This protein binds this small molecule.
Small molecule (SMILES): CC(=O)N[C@H]1[C@H](O[C@H]2[C@H](O)[C@@H](NC(C)=O)CO[C@@H]2CO)O[C@H](CO)[C@@H](O[C@@H]2O[C@H](CO)[C@@H](O)[C@H](O[C@H]3O[C@H](CO)[C@@H](O)[C@H](O)[C@@H]3O)[C@@H]2O)[C@@H]1O

Binding-site contacts:
Ligand atom C3 contacts residue ASN458 of chain 1.A at 3.8 Å.
Ligand atom C4 contacts residue ARG476 of chain 1.A at 4.3 Å.
Ligand atom C1 contacts residue THR460 of chain 1.A at 3.9 Å.
Ligand atom C7 contacts residue ASN474 of chain 1.A at 4.4 Å.
Ligand atom O6 contacts residue CYS472 of chain 1.A at 3.2 Å (h-bond).
Ligand atom O6 contacts residue CYS461 of chain 1.A at 3.2 Å (h-bond).
Ligand atom C2 contacts residue GLU448 of chain 1.A at 4.3 Å.
Ligand atom C4 contacts residue ASN458 of chain 1.A at 4.2 Å.
Ligand atom C5 contacts residue ASN458 of chain 1.A at 3.6 Å.
Ligand atom C6 contacts residue CYS472 of chain 1.A at 3.2 Å (hydrophobic).
Ligand atom O2 contacts residue TYR450 of chain 1.A at 3.4 Å.
Ligand atom C6 contacts residue PRO451 of chain 1.A at 4.2 Å (hydrophobic).
Ligand atom O5 contacts residue ASN458 of chain 1.A at 2.3 Å (h-bond).
Ligand atom O6 contacts residue PRO451 of chain 1.A at 3.5 Å.
Ligand atom O5 contacts residue THR460 of chain 1.A at 4.4 Å.
Ligand atom C6 contacts residue CYS461 of chain 1.A at 3.9 Å (hydrophobic).
Ligand atom O7 contacts residue ASN458 of chain 1.A at 2.8 Å (h-bond).
Ligand atom O7 contacts residue CYS461 of chain 1.A at 4.4 Å.
Ligand atom O4 contacts residue ARG476 of chain 1.A at 4.2 Å.
Ligand atom O7 contacts residue CYS472 of chain 1.A at 4.2 Å.
Ligand atom O2 contacts residue TYR450 of chain 1.A at 3.1 Å.
Ligand atom O6 contacts residue THR460 of chain 1.A at 4.4 Å.
Ligand atom O3 contacts residue GLU448 of chain 1.A at 3.4 Å (salt-bridge).
Ligand atom C1 contacts residue ASN458 of chain 1.A at 1.4 Å.
Ligand atom C8 contacts residue ASN458 of chain 1.A at 4.3 Å.
Ligand atom N2 contacts residue ASN458 of chain 1.A at 2.9 Å (h-bond).
Ligand atom C3 contacts residue GLU448 of chain 1.A at 4.5 Å.
Ligand atom C7 contacts residue ASN458 of chain 1.A at 3.0 Å.
Ligand atom C8 contacts residue ASN474 of chain 1.A at 3.2 Å.
Ligand atom C2 contacts residue ASN458 of chain 1.A at 2.5 Å.
Ligand atom O2 contacts residue GLU448 of chain 1.A at 3.6 Å.

Sequence of chain 1.A:
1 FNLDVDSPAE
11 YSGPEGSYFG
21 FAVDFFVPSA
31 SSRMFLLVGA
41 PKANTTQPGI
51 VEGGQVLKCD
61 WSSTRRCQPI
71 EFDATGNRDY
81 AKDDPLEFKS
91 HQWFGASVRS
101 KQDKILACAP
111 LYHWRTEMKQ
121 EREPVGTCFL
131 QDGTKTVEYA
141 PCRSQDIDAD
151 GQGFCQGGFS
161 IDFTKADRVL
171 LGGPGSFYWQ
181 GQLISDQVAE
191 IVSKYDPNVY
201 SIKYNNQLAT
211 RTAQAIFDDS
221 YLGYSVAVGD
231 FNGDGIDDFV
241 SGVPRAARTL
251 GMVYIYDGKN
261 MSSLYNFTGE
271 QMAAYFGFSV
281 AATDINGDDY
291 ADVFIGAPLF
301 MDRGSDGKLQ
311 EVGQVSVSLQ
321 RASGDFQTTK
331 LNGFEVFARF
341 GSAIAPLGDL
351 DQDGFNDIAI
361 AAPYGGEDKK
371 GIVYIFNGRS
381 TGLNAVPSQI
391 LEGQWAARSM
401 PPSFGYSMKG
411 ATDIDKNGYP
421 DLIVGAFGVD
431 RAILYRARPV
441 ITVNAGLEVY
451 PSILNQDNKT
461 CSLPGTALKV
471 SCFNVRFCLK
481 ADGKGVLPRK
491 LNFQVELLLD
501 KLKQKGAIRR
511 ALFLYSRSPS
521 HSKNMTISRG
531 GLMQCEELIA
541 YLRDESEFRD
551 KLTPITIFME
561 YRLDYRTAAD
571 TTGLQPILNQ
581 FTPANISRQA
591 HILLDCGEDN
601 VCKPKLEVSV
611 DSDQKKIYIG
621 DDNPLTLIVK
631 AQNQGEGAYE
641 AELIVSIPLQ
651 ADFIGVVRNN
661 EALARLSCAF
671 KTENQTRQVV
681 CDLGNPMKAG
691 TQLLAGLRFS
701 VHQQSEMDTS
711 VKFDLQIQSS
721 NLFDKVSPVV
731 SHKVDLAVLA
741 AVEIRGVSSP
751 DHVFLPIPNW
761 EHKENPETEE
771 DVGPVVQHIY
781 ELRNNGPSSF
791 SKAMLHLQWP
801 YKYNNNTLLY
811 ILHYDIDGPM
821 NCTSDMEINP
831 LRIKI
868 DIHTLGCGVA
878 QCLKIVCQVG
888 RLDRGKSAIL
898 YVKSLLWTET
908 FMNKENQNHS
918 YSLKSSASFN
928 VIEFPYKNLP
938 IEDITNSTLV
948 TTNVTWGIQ